A small-molecule ligand and the protein it binds are described below.
Small molecule (SMILES): Cc1ccc(CC(=O)NC[C@@H]2CCCO2)cc1

Sequence of chain 1.A:
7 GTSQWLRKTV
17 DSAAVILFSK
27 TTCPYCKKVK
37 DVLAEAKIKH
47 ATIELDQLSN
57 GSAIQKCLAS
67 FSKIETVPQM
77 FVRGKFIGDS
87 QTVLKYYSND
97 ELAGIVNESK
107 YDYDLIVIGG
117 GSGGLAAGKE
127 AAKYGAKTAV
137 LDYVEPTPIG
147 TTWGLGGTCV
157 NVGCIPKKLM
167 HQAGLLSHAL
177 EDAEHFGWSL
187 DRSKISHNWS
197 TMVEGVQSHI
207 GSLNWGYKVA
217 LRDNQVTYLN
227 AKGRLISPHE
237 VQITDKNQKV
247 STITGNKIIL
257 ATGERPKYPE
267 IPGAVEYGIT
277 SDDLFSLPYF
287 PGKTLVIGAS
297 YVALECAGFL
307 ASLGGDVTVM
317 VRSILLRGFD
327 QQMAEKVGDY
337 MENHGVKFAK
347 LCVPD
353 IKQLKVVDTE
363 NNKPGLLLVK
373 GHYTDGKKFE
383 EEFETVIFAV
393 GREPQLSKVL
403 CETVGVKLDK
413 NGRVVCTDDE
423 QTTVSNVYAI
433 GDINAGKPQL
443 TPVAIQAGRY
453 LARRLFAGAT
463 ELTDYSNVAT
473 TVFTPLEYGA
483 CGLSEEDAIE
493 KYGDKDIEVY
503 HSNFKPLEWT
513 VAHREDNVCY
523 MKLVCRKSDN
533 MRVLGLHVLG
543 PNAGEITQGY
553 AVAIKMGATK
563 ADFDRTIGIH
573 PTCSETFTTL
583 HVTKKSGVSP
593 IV

Binding-site contacts:
Ligand atom C14 contacts residue LYS242 of chain 1.A at 3.7 Å.
Ligand atom C04 contacts residue PRO142 of chain 1.A at 4.2 Å (hydrophobic).
Ligand atom C12 contacts residue LYS242 of chain 1.A at 3.6 Å.
Ligand atom C14 contacts residue TYR139 of chain 1.A at 3.5 Å (hydrophobic).
Ligand atom C02 contacts residue PRO142 of chain 1.A at 4.0 Å (hydrophobic).
Ligand atom O15 contacts residue LYS242 of chain 1.A at 3.9 Å.
Ligand atom C11 contacts residue LYS242 of chain 1.A at 4.1 Å.
Ligand atom C13 contacts residue ASP241 of chain 1.A at 3.4 Å.
Ligand atom C14 contacts residue GLN244 of chain 1.A at 4.3 Å.
Ligand atom C12 contacts residue ASN226 of chain 1.A at 3.2 Å.
Ligand atom C13 contacts residue LYS242 of chain 1.A at 3.7 Å.
Ligand atom C03 contacts residue PRO142 of chain 1.A at 3.5 Å (hydrophobic).
Ligand atom C11 contacts residue ASN226 of chain 1.A at 4.3 Å.
Ligand atom C13 contacts residue TYR139 of chain 1.A at 3.5 Å (hydrophobic).
Ligand atom O15 contacts residue TYR139 of chain 1.A at 3.6 Å.
Ligand atom C10 contacts residue ASN226 of chain 1.A at 3.6 Å.
Ligand atom C01 contacts residue PRO142 of chain 1.A at 4.1 Å (hydrophobic).
Ligand atom C13 contacts residue ALA227 of chain 1.A at 4.5 Å (hydrophobic).
Ligand atom N09 contacts residue ASN226 of chain 1.A at 4.3 Å.
Ligand atom C10 contacts residue LYS242 of chain 1.A at 3.9 Å.
Ligand atom C12 contacts residue ASP241 of chain 1.A at 4.3 Å.
Ligand atom C11 contacts residue TYR139 of chain 1.A at 3.5 Å (hydrophobic).
Ligand atom C13 contacts residue THR240 of chain 1.A at 4.0 Å.
Ligand atom C13 contacts residue ASN226 of chain 1.A at 4.0 Å.
Ligand atom C12 contacts residue TYR139 of chain 1.A at 3.8 Å (hydrophobic).
Ligand atom C16 contacts residue THR148 of chain 1.A at 4.2 Å.
Ligand atom C14 contacts residue ASP241 of chain 1.A at 3.6 Å.
Ligand atom C05 contacts residue THR148 of chain 1.A at 4.1 Å.
Ligand atom O08 contacts residue LYS242 of chain 1.A at 4.4 Å.
Ligand atom C06 contacts residue THR148 of chain 1.A at 4.0 Å.